This small molecule binds to this protein.
Small molecule (SMILES): O=C1CC[C@]2(c3ccccc3)NCCCN12

Sequence of chain 1.A:
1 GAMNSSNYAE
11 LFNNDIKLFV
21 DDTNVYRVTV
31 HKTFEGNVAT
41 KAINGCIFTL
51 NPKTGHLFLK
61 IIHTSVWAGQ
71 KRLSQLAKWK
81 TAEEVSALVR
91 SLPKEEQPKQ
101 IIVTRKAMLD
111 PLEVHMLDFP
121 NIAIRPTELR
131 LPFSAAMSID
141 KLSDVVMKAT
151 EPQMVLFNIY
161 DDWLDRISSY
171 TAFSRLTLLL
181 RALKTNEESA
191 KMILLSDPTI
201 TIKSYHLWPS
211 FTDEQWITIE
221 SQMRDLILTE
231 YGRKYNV

Binding-site contacts:
Ligand atom C1 contacts residue SER174 of chain 1.A at 3.4 Å.
Ligand atom C1 contacts residue TYR8 of chain 1.A at 4.2 Å (hydrophobic).
Ligand atom C11 contacts residue SER174 of chain 1.A at 3.6 Å.
Ligand atom C9 contacts residue ARG224 of chain 1.A at 4.0 Å.
Ligand atom C2 contacts residue TYR170 of chain 1.A at 4.4 Å (hydrophobic).
Ligand atom C5 contacts residue THR177 of chain 1.A at 4.2 Å.
Ligand atom C contacts residue TYR8 of chain 1.A at 3.8 Å (hydrophobic).
Ligand atom C2 contacts residue SER174 of chain 1.A at 3.9 Å.
Ligand atom C12 contacts residue SER174 of chain 1.A at 4.5 Å.
Ligand atom C1 contacts residue TYR170 of chain 1.A at 4.0 Å (hydrophobic).
Ligand atom C5 contacts residue SER174 of chain 1.A at 4.2 Å.
Ligand atom C4 contacts residue SER174 of chain 1.A at 4.3 Å.
Ligand atom O contacts residue ARG224 of chain 1.A at 3.2 Å.
Ligand atom C contacts residue SER174 of chain 1.A at 3.6 Å.
Ligand atom O contacts residue LEU178 of chain 1.A at 3.6 Å.
Ligand atom C3 contacts residue SER174 of chain 1.A at 4.2 Å.
Ligand atom C8 contacts residue ARG224 of chain 1.A at 3.9 Å.